Binding-site contacts:
Ligand atom C contacts residue PRO90 of chain 1.C at 3.6 Å (hydrophobic).
Ligand atom O contacts residue SER89 of chain 1.C at 3.4 Å.
Ligand atom OXT contacts residue GLY68 of chain 1.C at 4.5 Å.
Ligand atom C contacts residue LYS129 of chain 1.C at 2.3 Å.
Ligand atom CB contacts residue ARG17 of chain 1.C at 3.7 Å.
Ligand atom O contacts residue VAL88 of chain 1.C at 3.7 Å.
Ligand atom C contacts residue SER89 of chain 1.C at 4.0 Å.
Ligand atom CA contacts residue SER89 of chain 1.C at 4.1 Å.
Ligand atom OXT contacts residue PRO90 of chain 1.C at 4.0 Å.
Ligand atom CB contacts residue PRO90 of chain 1.C at 4.0 Å (hydrophobic).
Ligand atom OXT contacts residue PRO147 of chain 1.A at 3.9 Å.
Ligand atom C contacts residue ARG17 of chain 1.C at 3.8 Å.
Ligand atom C contacts residue GLU40 of chain 1.C at 4.2 Å.
Ligand atom O contacts residue THR69 of chain 1.C at 2.7 Å (h-bond).
Ligand atom CA contacts residue LYS129 of chain 1.C at 1.3 Å.
Ligand atom OXT contacts residue THR69 of chain 1.C at 2.6 Å (h-bond).
Ligand atom C contacts residue THR69 of chain 1.C at 3.5 Å.
Ligand atom CB contacts residue THR156 of chain 1.C at 3.9 Å.
Ligand atom CA contacts residue ARG17 of chain 1.C at 4.2 Å.
Ligand atom CA contacts residue PRO90 of chain 1.C at 3.7 Å (hydrophobic).
Ligand atom CB contacts residue PHE131 of chain 1.C at 3.5 Å (hydrophobic).
Ligand atom O contacts residue GLU40 of chain 1.C at 3.8 Å.
Ligand atom OXT contacts residue LYS129 of chain 1.C at 3.5 Å (salt-bridge).
Ligand atom OXT contacts residue ARG17 of chain 1.C at 2.8 Å (salt-bridge).
Ligand atom O contacts residue PRO90 of chain 1.C at 3.3 Å (h-bond).
Ligand atom CB contacts residue LYS129 of chain 1.C at 2.5 Å.
Ligand atom O contacts residue GLY68 of chain 1.C at 3.7 Å.
Ligand atom O contacts residue LYS129 of chain 1.C at 2.6 Å (salt-bridge).

Sequence of chain 1.C:
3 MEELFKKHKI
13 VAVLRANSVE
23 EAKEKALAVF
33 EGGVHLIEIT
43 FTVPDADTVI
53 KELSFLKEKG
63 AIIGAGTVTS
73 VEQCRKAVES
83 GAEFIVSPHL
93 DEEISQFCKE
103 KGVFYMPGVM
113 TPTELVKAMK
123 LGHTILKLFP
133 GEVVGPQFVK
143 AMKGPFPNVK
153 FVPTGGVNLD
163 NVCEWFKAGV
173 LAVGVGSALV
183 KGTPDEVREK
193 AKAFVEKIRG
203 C

This protein binds this small molecule.
Small molecule (SMILES): CC(=O)C(=O)O

Sequence of chain 1.A:
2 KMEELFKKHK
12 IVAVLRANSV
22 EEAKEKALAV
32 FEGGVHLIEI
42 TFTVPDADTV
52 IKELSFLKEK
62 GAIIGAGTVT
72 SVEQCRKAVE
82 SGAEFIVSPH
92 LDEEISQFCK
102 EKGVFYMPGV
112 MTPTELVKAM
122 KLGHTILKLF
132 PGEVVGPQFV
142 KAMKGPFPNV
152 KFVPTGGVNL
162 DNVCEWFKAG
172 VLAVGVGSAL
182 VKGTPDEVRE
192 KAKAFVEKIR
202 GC